Sequence of chain 1.A:
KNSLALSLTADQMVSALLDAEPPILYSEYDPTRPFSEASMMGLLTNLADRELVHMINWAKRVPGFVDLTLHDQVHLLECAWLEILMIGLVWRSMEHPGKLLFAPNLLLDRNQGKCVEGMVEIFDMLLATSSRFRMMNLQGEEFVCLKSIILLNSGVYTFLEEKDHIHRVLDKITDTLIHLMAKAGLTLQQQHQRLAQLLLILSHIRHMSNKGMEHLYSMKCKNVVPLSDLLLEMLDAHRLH

A protein and the small-molecule ligand that binds it are described below.
Small molecule (SMILES): C[C@]12CC[C@H](c3ccc(O)cc3C(F)(F)F)C[C@H]1CC[C@@H]2O

Binding-site contacts:
Ligand atom C14 contacts residue ILE127 of chain 1.A at 3.9 Å (hydrophobic).
Ligand atom O01 contacts residue HIS227 of chain 1.A at 2.9 Å (h-bond).
Ligand atom C01 contacts residue PHE107 of chain 1.A at 4.1 Å (hydrophobic).
Ligand atom C12 contacts residue LEU49 of chain 1.A at 3.9 Å (hydrophobic).
Ligand atom F01 contacts residue LEU94 of chain 1.A at 3.2 Å.
Ligand atom O01 contacts residue LEU228 of chain 1.A at 3.7 Å.
Ligand atom O02 contacts residue GLU56 of chain 1.A at 2.5 Å (salt-bridge).
Ligand atom O02 contacts residue ARG97 of chain 1.A at 3.1 Å (salt-bridge).
Ligand atom F03 contacts residue LEU94 of chain 1.A at 3.6 Å.
Ligand atom C03 contacts residue PHE107 of chain 1.A at 3.9 Å (hydrophobic).
Ligand atom F02 contacts residue MET91 of chain 1.A at 3.2 Å.
Ligand atom C03 contacts residue LEU90 of chain 1.A at 3.7 Å (hydrophobic).
Ligand atom C13 contacts residue GLY224 of chain 1.A at 3.8 Å.
Ligand atom C06 contacts residue LEU49 of chain 1.A at 3.9 Å (hydrophobic).
Ligand atom C01 contacts residue GLU56 of chain 1.A at 3.3 Å.
Ligand atom C01 contacts residue ALA53 of chain 1.A at 4.1 Å (hydrophobic).
Ligand atom C11 contacts residue LEU49 of chain 1.A at 4.0 Å (hydrophobic).
Ligand atom C02 contacts residue PHE107 of chain 1.A at 4.0 Å (hydrophobic).
Ligand atom C02 contacts residue GLU56 of chain 1.A at 3.3 Å.
Ligand atom C04 contacts residue PHE107 of chain 1.A at 3.7 Å (hydrophobic).
Ligand atom C16 contacts residue LEU49 of chain 1.A at 3.9 Å (hydrophobic).
Ligand atom F01 contacts residue LEU90 of chain 1.A at 3.6 Å.
Ligand atom F03 contacts residue PHE107 of chain 1.A at 3.8 Å.
Ligand atom C12 contacts residue PHE107 of chain 1.A at 3.8 Å (hydrophobic).
Ligand atom F01 contacts residue MET91 of chain 1.A at 3.3 Å.
Ligand atom C17 contacts residue LEU94 of chain 1.A at 3.8 Å (hydrophobic).
Ligand atom F01 contacts residue LEU131 of chain 1.A at 4.1 Å.
Ligand atom C17 contacts residue MET91 of chain 1.A at 3.8 Å (hydrophobic).
Ligand atom O01 contacts residue MET46 of chain 1.A at 3.7 Å.
Ligand atom C15 contacts residue HIS227 of chain 1.A at 3.4 Å.
Ligand atom C14 contacts residue HIS227 of chain 1.A at 3.9 Å.
Ligand atom O02 contacts residue LEU90 of chain 1.A at 4.0 Å.
Ligand atom C02 contacts residue LEU90 of chain 1.A at 4.1 Å (hydrophobic).
Ligand atom C06 contacts residue PHE107 of chain 1.A at 4.0 Å (hydrophobic).
Ligand atom C16 contacts residue MET46 of chain 1.A at 3.6 Å (hydrophobic).
Ligand atom F03 contacts residue LEU131 of chain 1.A at 3.4 Å.
Ligand atom C06 contacts residue ALA53 of chain 1.A at 4.0 Å (hydrophobic).
Ligand atom C14 contacts residue GLY224 of chain 1.A at 3.5 Å.
Ligand atom F02 contacts residue LEU87 of chain 1.A at 3.4 Å.
Ligand atom C05 contacts residue PHE107 of chain 1.A at 3.8 Å (hydrophobic).